Sequence of chain 1.L:
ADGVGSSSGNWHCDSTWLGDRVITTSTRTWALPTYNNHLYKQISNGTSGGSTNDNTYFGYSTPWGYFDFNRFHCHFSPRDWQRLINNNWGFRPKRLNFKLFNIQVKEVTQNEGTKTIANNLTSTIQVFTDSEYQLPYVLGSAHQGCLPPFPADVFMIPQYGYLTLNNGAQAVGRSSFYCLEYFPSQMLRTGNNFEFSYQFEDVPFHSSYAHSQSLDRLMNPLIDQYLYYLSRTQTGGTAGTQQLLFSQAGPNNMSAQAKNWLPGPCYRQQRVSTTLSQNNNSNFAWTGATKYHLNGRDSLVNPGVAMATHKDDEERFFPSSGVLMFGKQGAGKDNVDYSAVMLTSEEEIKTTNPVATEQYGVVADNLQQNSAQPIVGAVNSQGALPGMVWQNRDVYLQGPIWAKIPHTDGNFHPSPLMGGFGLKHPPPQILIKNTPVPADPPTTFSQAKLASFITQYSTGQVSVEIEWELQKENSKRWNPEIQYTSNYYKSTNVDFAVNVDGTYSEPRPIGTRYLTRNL

Sequence of chain 1.J:
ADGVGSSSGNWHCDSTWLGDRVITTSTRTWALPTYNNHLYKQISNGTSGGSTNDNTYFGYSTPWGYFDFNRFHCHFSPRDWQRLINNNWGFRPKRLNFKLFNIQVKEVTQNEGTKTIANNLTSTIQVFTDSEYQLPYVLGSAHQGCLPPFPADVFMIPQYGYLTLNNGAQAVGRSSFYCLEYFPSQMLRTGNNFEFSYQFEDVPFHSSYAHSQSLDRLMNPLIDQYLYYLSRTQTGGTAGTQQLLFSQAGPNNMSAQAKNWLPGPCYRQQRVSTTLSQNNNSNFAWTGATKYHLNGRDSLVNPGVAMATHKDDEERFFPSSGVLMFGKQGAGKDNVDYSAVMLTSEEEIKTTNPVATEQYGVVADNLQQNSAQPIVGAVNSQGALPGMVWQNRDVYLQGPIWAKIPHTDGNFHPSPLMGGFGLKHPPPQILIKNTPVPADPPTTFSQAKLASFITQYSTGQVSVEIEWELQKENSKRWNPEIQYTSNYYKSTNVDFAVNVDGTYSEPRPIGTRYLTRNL

Binding-site contacts:
Ligand atom OP1 contacts residue ASN411 of chain 1.L at 3.6 Å.
Ligand atom P contacts residue DC1 of chain 1.AC at 1.6 Å.
Ligand atom N6 contacts residue SER415 of chain 1.J at 3.4 Å.
Ligand atom C2 contacts residue ILE405 of chain 1.J at 4.1 Å (hydrophobic).
Ligand atom N6 contacts residue GLY420 of chain 1.J at 4.2 Å.
Ligand atom N6 contacts residue PRO416 of chain 1.J at 3.9 Å.
Ligand atom OP2 contacts residue DC1 of chain 1.AC at 2.5 Å (h-bond).
Ligand atom C2 contacts residue PRO414 of chain 1.J at 4.1 Å (hydrophobic).
Ligand atom C5' contacts residue HIS413 of chain 1.J at 3.7 Å.
Ligand atom N1 contacts residue GLY422 of chain 1.J at 3.0 Å (h-bond).
Ligand atom N6 contacts residue PHE421 of chain 1.J at 4.1 Å.
Ligand atom C5' contacts residue DC1 of chain 1.AC at 3.9 Å.
Ligand atom N7 contacts residue PRO204 of chain 1.J at 4.0 Å.
Ligand atom N6 contacts residue PRO414 of chain 1.J at 3.7 Å.
Ligand atom C6 contacts residue SER415 of chain 1.J at 4.0 Å.
Ligand atom N9 contacts residue PRO204 of chain 1.J at 4.2 Å.
Ligand atom N3 contacts residue PRO414 of chain 1.J at 3.9 Å.
Ligand atom C1' contacts residue DC1 of chain 1.AC at 3.8 Å.
Ligand atom C6 contacts residue PRO414 of chain 1.J at 3.5 Å (hydrophobic).
Ligand atom C4 contacts residue PRO204 of chain 1.J at 4.0 Å (hydrophobic).
Ligand atom C4' contacts residue DC1 of chain 1.AC at 4.1 Å.
Ligand atom C3' contacts residue HIS413 of chain 1.J at 3.6 Å.
Ligand atom C8 contacts residue PRO204 of chain 1.J at 4.1 Å (hydrophobic).
Ligand atom N7 contacts residue HIS413 of chain 1.J at 4.0 Å.
Ligand atom N7 contacts residue SER415 of chain 1.J at 3.8 Å.
Ligand atom C5 contacts residue PRO414 of chain 1.J at 4.1 Å (hydrophobic).
Ligand atom C5 contacts residue PRO204 of chain 1.J at 3.9 Å (hydrophobic).
Ligand atom C6 contacts residue GLY422 of chain 1.J at 3.8 Å.
Ligand atom O3' contacts residue HIS413 of chain 1.J at 4.1 Å.
Ligand atom O5' contacts residue ASP409 of chain 1.L at 3.6 Å.
Ligand atom C5' contacts residue ASP409 of chain 1.L at 4.0 Å.
Ligand atom C2 contacts residue GLY422 of chain 1.J at 3.5 Å.
Ligand atom O5' contacts residue DC1 of chain 1.AC at 2.5 Å (h-bond).
Ligand atom N1 contacts residue VAL203 of chain 1.J at 4.0 Å.
Ligand atom C8 contacts residue HIS413 of chain 1.J at 3.6 Å.
Ligand atom N1 contacts residue PRO414 of chain 1.J at 3.5 Å (h-bond).
Ligand atom N6 contacts residue GLY422 of chain 1.J at 3.1 Å (h-bond).
Ligand atom OP1 contacts residue DC1 of chain 1.AC at 2.5 Å (h-bond).
Ligand atom O4' contacts residue DC1 of chain 1.AC at 3.3 Å.
Ligand atom C2' contacts residue PRO414 of chain 1.J at 3.5 Å (hydrophobic).

This small molecule binds to this protein.
Small molecule (SMILES): Nc1ncnc2c1ncn2[C@H]1C[C@H](O)[C@@H](COP(=O)(O)O)O1